Binding-site contacts:
Ligand atom C3 contacts residue HIS31 of chain 1.A at 3.6 Å.
Ligand atom C16 contacts residue GLY99 of chain 1.B at 4.0 Å.
Ligand atom O3 contacts residue HIS31 of chain 1.A at 2.5 Å (h-bond).
Ligand atom OH5 contacts residue TRP50 of chain 1.B at 3.9 Å.
Ligand atom O11 contacts residue TRP104 of chain 1.B at 3.4 Å (h-bond).
Ligand atom OH5 contacts residue ASN52 of chain 1.B at 3.9 Å.
Ligand atom O3 contacts residue TRP104 of chain 1.B at 3.0 Å.
Ligand atom C9 contacts residue TRP104 of chain 1.B at 3.4 Å (hydrophobic).
Ligand atom C19 contacts residue VAL99 of chain 1.A at 3.6 Å (hydrophobic).
Ligand atom O20 contacts residue TRP50 of chain 1.B at 2.8 Å (h-bond).
Ligand atom C18 contacts residue TRP50 of chain 1.B at 3.4 Å (hydrophobic).
Ligand atom CH3 contacts residue TYR101 of chain 1.B at 3.7 Å (hydrophobic).
Ligand atom C7 contacts residue SER96 of chain 1.A at 3.7 Å.
Ligand atom C12 contacts residue TRP104 of chain 1.B at 3.5 Å (hydrophobic).
Ligand atom C20 contacts residue GLY33 of chain 1.B at 4.0 Å.
Ligand atom C20 contacts residue TRP50 of chain 1.B at 3.8 Å (hydrophobic).
Ligand atom C21 contacts residue GLY33 of chain 1.B at 3.4 Å.
Ligand atom C15 contacts residue TRP104 of chain 1.B at 3.8 Å (hydrophobic).
Ligand atom C20 contacts residue GLY99 of chain 1.B at 3.7 Å.
Ligand atom CH3 contacts residue TRP50 of chain 1.B at 3.2 Å (hydrophobic).
Ligand atom C7 contacts residue PRO101 of chain 1.A at 3.9 Å (hydrophobic).
Ligand atom C4 contacts residue SER97 of chain 1.A at 3.8 Å.
Ligand atom C5 contacts residue VAL99 of chain 1.A at 3.8 Å (hydrophobic).
Ligand atom C15 contacts residue PHE106 of chain 1.B at 3.7 Å (hydrophobic).
Ligand atom C16 contacts residue PHE106 of chain 1.B at 3.6 Å (hydrophobic).
Ligand atom C21 contacts residue TYR101 of chain 1.B at 3.7 Å (hydrophobic).
Ligand atom CH2 contacts residue TRP50 of chain 1.B at 3.1 Å (hydrophobic).
Ligand atom C3 contacts residue TRP104 of chain 1.B at 3.5 Å (hydrophobic).
Ligand atom O3 contacts residue SER97 of chain 1.A at 3.5 Å (h-bond).
Ligand atom C17 contacts residue ASP100 of chain 1.B at 3.5 Å.
Ligand atom C1 contacts residue TRP104 of chain 1.B at 3.5 Å (hydrophobic).
Ligand atom C16 contacts residue ASN35 of chain 1.B at 3.5 Å.
Ligand atom C11 contacts residue TRP104 of chain 1.B at 3.7 Å (hydrophobic).
Ligand atom C18 contacts residue ASN35 of chain 1.B at 4.0 Å.
Ligand atom C6 contacts residue VAL99 of chain 1.A at 3.5 Å (hydrophobic).
Ligand atom O20 contacts residue ASN35 of chain 1.B at 3.4 Å (h-bond).
Ligand atom C21 contacts residue GLY99 of chain 1.B at 3.1 Å.
Ligand atom C21 contacts residue ASP100 of chain 1.B at 3.4 Å.
Ligand atom C14 contacts residue TRP104 of chain 1.B at 3.6 Å (hydrophobic).
Ligand atom O20 contacts residue GLY33 of chain 1.B at 3.2 Å.

Sequence of chain 1.A:
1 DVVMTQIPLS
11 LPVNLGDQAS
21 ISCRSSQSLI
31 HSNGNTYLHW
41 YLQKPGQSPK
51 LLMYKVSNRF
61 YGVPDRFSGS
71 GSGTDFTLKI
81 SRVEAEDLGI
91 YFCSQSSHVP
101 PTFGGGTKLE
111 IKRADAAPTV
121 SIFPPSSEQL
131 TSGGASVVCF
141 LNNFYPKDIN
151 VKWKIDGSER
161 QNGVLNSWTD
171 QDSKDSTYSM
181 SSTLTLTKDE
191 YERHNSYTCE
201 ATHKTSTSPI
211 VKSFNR

Sequence of chain 1.B:
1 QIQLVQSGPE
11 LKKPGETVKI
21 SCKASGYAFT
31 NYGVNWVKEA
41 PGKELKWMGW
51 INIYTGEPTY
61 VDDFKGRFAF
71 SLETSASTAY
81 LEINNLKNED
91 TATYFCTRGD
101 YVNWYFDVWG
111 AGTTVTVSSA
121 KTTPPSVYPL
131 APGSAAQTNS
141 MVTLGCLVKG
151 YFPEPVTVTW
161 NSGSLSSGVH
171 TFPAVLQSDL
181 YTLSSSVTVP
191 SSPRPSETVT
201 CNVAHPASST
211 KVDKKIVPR

The protein below binds the small molecule below.
Small molecule (SMILES): CC(=O)[C@H]1CC[C@H]2[C@@H]3CCC4=CC(=O)CC[C@]4(C)[C@H]3[C@H](OC(=O)CCC(=O)O)C[C@]12C